Sequence of chain 1.D:
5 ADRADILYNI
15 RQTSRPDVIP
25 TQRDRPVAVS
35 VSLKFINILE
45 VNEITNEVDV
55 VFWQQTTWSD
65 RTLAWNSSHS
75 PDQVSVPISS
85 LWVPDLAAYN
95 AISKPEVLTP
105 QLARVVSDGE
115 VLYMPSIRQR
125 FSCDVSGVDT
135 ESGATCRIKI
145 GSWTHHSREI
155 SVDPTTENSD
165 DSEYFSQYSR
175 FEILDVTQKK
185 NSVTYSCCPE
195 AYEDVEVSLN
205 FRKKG

The protein below binds the small molecule below.
Small molecule (SMILES): CC(=O)N[C@@H]1[C@@H](O)[C@H](O)[C@@H](CO)O[C@H]1O

Binding-site contacts:
Ligand atom C3 contacts residue ASN70 of chain 1.D at 3.8 Å.
Ligand atom C7 contacts residue ASN70 of chain 1.D at 3.8 Å.
Ligand atom N2 contacts residue ASN70 of chain 1.D at 2.9 Å (h-bond).
Ligand atom C5 contacts residue SER72 of chain 1.D at 4.0 Å.
Ligand atom O5 contacts residue SER72 of chain 1.D at 3.9 Å.
Ligand atom C6 contacts residue SER72 of chain 1.D at 4.3 Å.
Ligand atom O7 contacts residue ASN70 of chain 1.D at 4.3 Å.
Ligand atom C5 contacts residue ASN70 of chain 1.D at 3.6 Å.
Ligand atom C1 contacts residue SER72 of chain 1.D at 3.8 Å.
Ligand atom C4 contacts residue ASN70 of chain 1.D at 4.2 Å.
Ligand atom O5 contacts residue ASN70 of chain 1.D at 2.4 Å (h-bond).
Ligand atom C1 contacts residue ASN70 of chain 1.D at 1.4 Å.
Ligand atom C2 contacts residue ASN70 of chain 1.D at 2.4 Å.